Sequence of chain 2.B:
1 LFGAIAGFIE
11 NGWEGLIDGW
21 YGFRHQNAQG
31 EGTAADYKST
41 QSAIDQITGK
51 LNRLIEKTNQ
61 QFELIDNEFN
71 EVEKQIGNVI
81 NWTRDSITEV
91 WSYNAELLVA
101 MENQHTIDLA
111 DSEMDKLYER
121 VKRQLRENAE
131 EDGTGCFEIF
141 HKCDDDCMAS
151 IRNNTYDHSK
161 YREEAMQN

Binding-site contacts:
Ligand atom C4 contacts residue ASN81 of chain 2.B at 4.1 Å.
Ligand atom C7 contacts residue GLU71 of chain 2.B at 3.7 Å.
Ligand atom O7 contacts residue GLU71 of chain 2.B at 4.2 Å.
Ligand atom O6 contacts residue ARG289 of chain 2.A at 4.2 Å.
Ligand atom C5 contacts residue ASN81 of chain 2.B at 3.6 Å.
Ligand atom C7 contacts residue ASN78 of chain 2.B at 3.6 Å.
Ligand atom C3 contacts residue ASN81 of chain 2.B at 3.7 Å.
Ligand atom C2 contacts residue ASN81 of chain 2.B at 2.3 Å.
Ligand atom O5 contacts residue ASN81 of chain 2.B at 2.4 Å (h-bond).
Ligand atom O7 contacts residue ASN81 of chain 2.B at 3.8 Å.
Ligand atom C7 contacts residue ASN81 of chain 2.B at 3.6 Å.
Ligand atom N2 contacts residue GLY77 of chain 2.B at 4.4 Å.
Ligand atom N2 contacts residue ASN81 of chain 2.B at 2.8 Å (h-bond).
Ligand atom C8 contacts residue ASN78 of chain 2.B at 3.9 Å.
Ligand atom N2 contacts residue GLU71 of chain 2.B at 4.1 Å.
Ligand atom O3 contacts residue GLU71 of chain 2.B at 3.9 Å.
Ligand atom C8 contacts residue LYS74 of chain 2.B at 4.1 Å.
Ligand atom O6 contacts residue ARG84 of chain 2.B at 4.3 Å.
Ligand atom O7 contacts residue ASN78 of chain 2.B at 3.0 Å (h-bond).
Ligand atom C8 contacts residue GLU71 of chain 2.B at 3.3 Å.
Ligand atom C8 contacts residue GLY77 of chain 2.B at 3.7 Å.
Ligand atom C7 contacts residue GLY77 of chain 2.B at 4.3 Å.
Ligand atom C1 contacts residue ASN81 of chain 2.B at 1.4 Å.

Sequence of chain 2.A:
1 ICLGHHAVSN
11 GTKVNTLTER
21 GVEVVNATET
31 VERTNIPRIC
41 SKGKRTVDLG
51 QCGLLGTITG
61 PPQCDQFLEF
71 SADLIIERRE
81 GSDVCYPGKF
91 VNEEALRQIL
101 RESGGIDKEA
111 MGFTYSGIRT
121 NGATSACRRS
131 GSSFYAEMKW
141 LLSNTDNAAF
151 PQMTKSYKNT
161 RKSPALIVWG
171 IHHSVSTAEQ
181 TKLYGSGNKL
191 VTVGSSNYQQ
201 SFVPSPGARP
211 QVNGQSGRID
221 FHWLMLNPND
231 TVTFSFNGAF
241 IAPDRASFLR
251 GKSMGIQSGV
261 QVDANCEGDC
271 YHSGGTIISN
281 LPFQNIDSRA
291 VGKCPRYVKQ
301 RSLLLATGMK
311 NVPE

A small-molecule ligand and the protein it binds are described below.
Small molecule (SMILES): CC(=O)N[C@@H]1[C@@H](O)[C@H](O)[C@@H](CO)O[C@H]1O